Sequence of chain 2.A:
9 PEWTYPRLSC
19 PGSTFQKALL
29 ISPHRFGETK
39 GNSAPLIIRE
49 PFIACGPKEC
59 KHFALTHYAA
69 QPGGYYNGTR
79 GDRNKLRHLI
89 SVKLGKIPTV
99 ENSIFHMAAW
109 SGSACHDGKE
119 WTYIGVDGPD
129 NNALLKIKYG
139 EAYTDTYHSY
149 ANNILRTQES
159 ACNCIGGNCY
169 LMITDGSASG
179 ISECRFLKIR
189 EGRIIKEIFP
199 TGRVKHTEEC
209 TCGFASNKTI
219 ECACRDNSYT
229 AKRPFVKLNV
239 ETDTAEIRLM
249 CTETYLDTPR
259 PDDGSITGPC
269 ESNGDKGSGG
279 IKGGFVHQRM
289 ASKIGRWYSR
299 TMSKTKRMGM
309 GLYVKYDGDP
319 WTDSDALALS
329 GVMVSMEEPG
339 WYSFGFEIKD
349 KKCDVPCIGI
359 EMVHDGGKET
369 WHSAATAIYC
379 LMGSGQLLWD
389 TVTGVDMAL

Binding-site contacts:
Ligand atom O6 contacts residue LYS350 of chain 2.A at 3.9 Å.
Ligand atom N2 contacts residue ASN215 of chain 2.A at 3.1 Å (h-bond).
Ligand atom C5 contacts residue ASN215 of chain 2.A at 3.6 Å.
Ligand atom O3 contacts residue LEU16 of chain 2.A at 3.9 Å.
Ligand atom C8 contacts residue PRO14 of chain 2.A at 3.6 Å (hydrophobic).
Ligand atom C3 contacts residue PRO14 of chain 2.A at 3.9 Å (hydrophobic).
Ligand atom C8 contacts residue SER214 of chain 2.A at 4.2 Å.
Ligand atom O6 contacts residue LEU16 of chain 2.A at 3.1 Å.
Ligand atom C3 contacts residue ARG15 of chain 2.A at 4.4 Å.
Ligand atom C3 contacts residue ASN215 of chain 2.A at 3.8 Å.
Ligand atom C8 contacts residue ARG287 of chain 2.A at 3.3 Å.
Ligand atom C1 contacts residue PRO14 of chain 2.A at 3.7 Å (hydrophobic).
Ligand atom C6 contacts residue LEU16 of chain 2.A at 3.4 Å (hydrophobic).
Ligand atom C4 contacts residue ASN215 of chain 2.A at 4.2 Å.
Ligand atom C2 contacts residue PRO14 of chain 2.A at 3.6 Å (hydrophobic).
Ligand atom C8 contacts residue ARG15 of chain 2.A at 3.4 Å.
Ligand atom C8 contacts residue LEU16 of chain 2.A at 4.2 Å (hydrophobic).
Ligand atom C7 contacts residue PRO14 of chain 2.A at 3.6 Å (hydrophobic).
Ligand atom C7 contacts residue LEU16 of chain 2.A at 4.1 Å (hydrophobic).
Ligand atom C7 contacts residue ARG15 of chain 2.A at 4.3 Å.
Ligand atom N2 contacts residue LEU16 of chain 2.A at 4.5 Å.
Ligand atom O5 contacts residue ASN215 of chain 2.A at 2.2 Å (h-bond).
Ligand atom O3 contacts residue PRO14 of chain 2.A at 4.5 Å.
Ligand atom O7 contacts residue SER214 of chain 2.A at 4.4 Å.
Ligand atom O7 contacts residue LEU16 of chain 2.A at 4.1 Å.
Ligand atom N2 contacts residue ARG15 of chain 2.A at 3.9 Å.
Ligand atom C7 contacts residue ASN215 of chain 2.A at 3.6 Å.
Ligand atom O7 contacts residue ASN215 of chain 2.A at 3.6 Å.
Ligand atom C2 contacts residue ASN215 of chain 2.A at 2.5 Å.
Ligand atom C1 contacts residue ASN215 of chain 2.A at 1.4 Å.
Ligand atom N2 contacts residue PRO14 of chain 2.A at 2.7 Å (h-bond).
Ligand atom O3 contacts residue ARG15 of chain 2.A at 4.2 Å.

The protein below binds the small molecule below.
Small molecule (SMILES): CC(=O)N[C@H]1[C@H](O[C@H]2[C@H](O)[C@@H](NC(C)=O)CO[C@@H]2CO)O[C@H](CO)[C@@H](O[C@@H]2O[C@H](CO[C@H]3O[C@H](CO[C@H]4O[C@H](CO)[C@@H](O)[C@H](O)[C@@H]4O)[C@@H](O)[C@H](O[C@H]4O[C@H](CO)[C@@H](O)[C@H](O)[C@@H]4O)[C@@H]3O)[C@@H](O)[C@H](O)[C@@H]2O)[C@@H]1O